Sequence of chain 1.A:
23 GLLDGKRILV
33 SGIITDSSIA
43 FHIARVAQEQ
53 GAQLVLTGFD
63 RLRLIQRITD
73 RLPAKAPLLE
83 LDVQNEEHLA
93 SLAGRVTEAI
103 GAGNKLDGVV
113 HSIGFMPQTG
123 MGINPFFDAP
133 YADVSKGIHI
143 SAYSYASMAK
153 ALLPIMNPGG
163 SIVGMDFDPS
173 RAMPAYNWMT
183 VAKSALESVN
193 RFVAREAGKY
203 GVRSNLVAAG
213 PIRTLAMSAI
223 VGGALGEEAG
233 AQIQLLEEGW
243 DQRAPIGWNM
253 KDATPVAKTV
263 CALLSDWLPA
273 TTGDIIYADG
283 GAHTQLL

Binding-site contacts:
Ligand atom CAH contacts residue NAD1 of chain 1.E at 3.5 Å.
Ligand atom CAJ contacts residue MET181 of chain 1.A at 3.7 Å (hydrophobic).
Ligand atom NAM contacts residue NAD1 of chain 1.E at 3.1 Å.
Ligand atom CAS contacts residue PHE169 of chain 1.A at 3.9 Å (hydrophobic).
Ligand atom CAG contacts residue NAD1 of chain 1.E at 3.4 Å.
Ligand atom CAW contacts residue ALA177 of chain 1.A at 3.7 Å (hydrophobic).
Ligand atom CAV contacts residue LEU238 of chain 1.A at 3.6 Å (hydrophobic).
Ligand atom OAD contacts residue NAD1 of chain 1.E at 3.2 Å (h-bond).
Ligand atom CAW contacts residue PRO176 of chain 1.A at 3.3 Å (hydrophobic).
Ligand atom CAI contacts residue MET219 of chain 1.A at 3.8 Å (hydrophobic).
Ligand atom CAC contacts residue NAD1 of chain 1.E at 3.5 Å.
Ligand atom CAN contacts residue MET219 of chain 1.A at 3.5 Å (hydrophobic).
Ligand atom CAE contacts residue NAD1 of chain 1.E at 3.8 Å.
Ligand atom CAK contacts residue GLY116 of chain 1.A at 3.6 Å.
Ligand atom CAQ contacts residue NAD1 of chain 1.E at 3.3 Å.
Ligand atom CAO contacts residue MET181 of chain 1.A at 3.9 Å (hydrophobic).
Ligand atom CAB contacts residue TYR178 of chain 1.A at 3.4 Å (hydrophobic).
Ligand atom NAP contacts residue MET118 of chain 1.A at 3.0 Å (h-bond).
Ligand atom CAW contacts residue LEU238 of chain 1.A at 3.7 Å (hydrophobic).
Ligand atom CAW contacts residue TYR178 of chain 1.A at 3.7 Å (hydrophobic).
Ligand atom CAN contacts residue MET181 of chain 1.A at 3.7 Å (hydrophobic).
Ligand atom CAF contacts residue ALA218 of chain 1.A at 3.7 Å (hydrophobic).
Ligand atom CAG contacts residue GLY116 of chain 1.A at 3.6 Å.
Ligand atom CAH contacts residue TYR178 of chain 1.A at 3.4 Å (hydrophobic).
Ligand atom CAQ contacts residue PHE169 of chain 1.A at 3.9 Å (hydrophobic).
Ligand atom NAM contacts residue MET219 of chain 1.A at 3.6 Å (h-bond).
Ligand atom CAK contacts residue PHE117 of chain 1.A at 3.9 Å (hydrophobic).
Ligand atom OAA contacts residue NAD1 of chain 1.E at 2.6 Å (h-bond).
Ligand atom CAI contacts residue NAD1 of chain 1.E at 3.4 Å.
Ligand atom CAG contacts residue ALA218 of chain 1.A at 3.6 Å (hydrophobic).
Ligand atom CAR contacts residue NAD1 of chain 1.E at 3.2 Å.
Ligand atom CAJ contacts residue MET219 of chain 1.A at 3.5 Å (hydrophobic).
Ligand atom CAL contacts residue NAD1 of chain 1.E at 3.2 Å.
Ligand atom CAO contacts residue MET118 of chain 1.A at 3.8 Å (hydrophobic).
Ligand atom CAB contacts residue NAD1 of chain 1.E at 3.5 Å.
Ligand atom CAT contacts residue PHE169 of chain 1.A at 3.8 Å (hydrophobic).
Ligand atom NAP contacts residue PHE117 of chain 1.A at 3.8 Å.
Ligand atom OAA contacts residue TYR178 of chain 1.A at 2.5 Å (h-bond).
Ligand atom CAN contacts residue MET123 of chain 1.A at 3.7 Å (hydrophobic).
Ligand atom OAA contacts residue LYS185 of chain 1.A at 3.9 Å.

This small molecule binds to this protein.
Small molecule (SMILES): CCCCCCc1cc(=O)c(Oc2ccc(N)cc2C)cn1C